Binding-site contacts:
Ligand atom C2B contacts residue GLN182 of chain 1.B at 3.6 Å.
Ligand atom C3B contacts residue GLY206 of chain 1.B at 3.8 Å.
Ligand atom C1A contacts residue ASP179 of chain 1.B at 3.5 Å.
Ligand atom C4B contacts residue GLY206 of chain 1.B at 3.3 Å.
Ligand atom C3P contacts residue TRP205 of chain 1.B at 3.8 Å (hydrophobic).
Ligand atom C3P contacts residue PHE162 of chain 1.B at 3.9 Å (hydrophobic).
Ligand atom N1A contacts residue GLY216 of chain 1.B at 3.0 Å.
Ligand atom N1A contacts residue TRP205 of chain 1.B at 3.8 Å.
Ligand atom N2A contacts residue ALA180 of chain 1.B at 3.2 Å (h-bond).
Ligand atom C5B contacts residue TRP205 of chain 1.B at 3.8 Å (hydrophobic).
Ligand atom C4B contacts residue GLY208 of chain 1.B at 3.3 Å.
Ligand atom C2P contacts residue PHE162 of chain 1.B at 3.4 Å (hydrophobic).
Ligand atom C1A contacts residue ALA180 of chain 1.B at 3.5 Å (hydrophobic).
Ligand atom C2B contacts residue SER185 of chain 1.B at 3.3 Å.
Ligand atom N1P contacts residue GLU83 of chain 1.B at 3.8 Å.
Ligand atom N1A contacts residue ALA180 of chain 1.B at 3.9 Å.
Ligand atom C2P contacts residue TRP205 of chain 1.B at 3.8 Å (hydrophobic).
Ligand atom C6D contacts residue GLN182 of chain 1.B at 3.6 Å.
Ligand atom C1D contacts residue GLY206 of chain 1.B at 3.7 Å.
Ligand atom C6P contacts residue THR84 of chain 1.B at 3.2 Å.
Ligand atom O3 contacts residue GLN182 of chain 1.B at 3.2 Å (h-bond).
Ligand atom C5B contacts residue GLY206 of chain 1.B at 3.7 Å.
Ligand atom C1B contacts residue SER185 of chain 1.B at 3.0 Å.
Ligand atom N1P contacts residue THR84 of chain 1.B at 3.2 Å (h-bond).
Ligand atom C4B contacts residue TRP205 of chain 1.B at 3.8 Å (hydrophobic).
Ligand atom N2A contacts residue GLY208 of chain 1.B at 3.0 Å (h-bond).
Ligand atom N1A contacts residue ASP179 of chain 1.B at 3.2 Å (salt-bridge).
Ligand atom C1D contacts residue GLY208 of chain 1.B at 3.6 Å.
Ligand atom C5P contacts residue TYR85 of chain 1.B at 3.6 Å (hydrophobic).
Ligand atom C2B contacts residue CYS181 of chain 1.B at 3.8 Å (hydrophobic).
Ligand atom C1B contacts residue VAL203 of chain 1.B at 3.8 Å (hydrophobic).
Ligand atom C6P contacts residue TYR85 of chain 1.B at 3.5 Å (hydrophobic).
Ligand atom C6D contacts residue GLY206 of chain 1.B at 3.7 Å.
Ligand atom C1D contacts residue GLN182 of chain 1.B at 3.6 Å.
Ligand atom C6B contacts residue VAL203 of chain 1.B at 3.6 Å (hydrophobic).
Ligand atom C6B contacts residue CYS181 of chain 1.B at 3.7 Å (hydrophobic).
Ligand atom C1B contacts residue CYS181 of chain 1.B at 3.6 Å (hydrophobic).
Ligand atom C2D contacts residue GLN182 of chain 1.B at 3.5 Å.
Ligand atom C6P contacts residue GLU83 of chain 1.B at 3.4 Å.
Ligand atom N2A contacts residue ASP179 of chain 1.B at 2.6 Å (salt-bridge).

Sequence of chain 1.B:
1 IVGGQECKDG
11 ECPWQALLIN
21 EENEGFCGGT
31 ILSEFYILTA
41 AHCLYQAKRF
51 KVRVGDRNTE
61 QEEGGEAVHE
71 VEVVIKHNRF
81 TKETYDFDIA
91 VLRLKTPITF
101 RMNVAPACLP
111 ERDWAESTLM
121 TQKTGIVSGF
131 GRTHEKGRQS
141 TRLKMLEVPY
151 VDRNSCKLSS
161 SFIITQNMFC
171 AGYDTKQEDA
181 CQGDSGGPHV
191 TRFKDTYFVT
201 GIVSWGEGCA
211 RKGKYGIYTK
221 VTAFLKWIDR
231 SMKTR

This small molecule binds to this protein.
Small molecule (SMILES): N=C(N)c1cccc(-c2cccc([C@H](CCCNc3ccncc3)C(=O)O)c2)c1